The protein below binds the small molecule below.
Small molecule (SMILES): Cc1cc(C)c(N2C[C@H](CNC(=O)CCCC[C@@H]3SC[C@@H]4NC(=O)N[C@@H]43)N(c3c(C)cc(C)cc3C)C2=[Au])c(C)c1

Sequence of chain 1.A:
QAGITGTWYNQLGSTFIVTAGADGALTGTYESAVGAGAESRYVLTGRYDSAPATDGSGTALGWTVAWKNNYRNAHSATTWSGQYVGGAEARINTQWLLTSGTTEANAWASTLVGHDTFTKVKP

Binding-site contacts:
Ligand atom C21 contacts residue ALA49 of chain 2.B at 3.5 Å (hydrophobic).
Ligand atom C36 contacts residue THR149 of chain 2.B at 3.7 Å.
Ligand atom O01 contacts residue TYR43 of chain 2.B at 2.7 Å (h-bond).
Ligand atom C26 contacts residue TRP155 of chain 1.A at 3.7 Å (hydrophobic).
Ligand atom C04 contacts residue TRP155 of chain 1.A at 3.7 Å (hydrophobic).
Ligand atom C37 contacts residue ALA156 of chain 2.B at 3.1 Å (hydrophobic).
Ligand atom N03 contacts residue VAL47 of chain 2.B at 3.4 Å.
Ligand atom N03 contacts residue SER45 of chain 2.B at 3.0 Å (h-bond).
Ligand atom C13 contacts residue TRP114 of chain 2.B at 3.5 Å (hydrophobic).
Ligand atom C12 contacts residue TRP114 of chain 2.B at 3.6 Å (hydrophobic).
Ligand atom N15 contacts residue ALA121 of chain 2.B at 3.6 Å.
Ligand atom C09 contacts residue TRP155 of chain 1.A at 3.7 Å (hydrophobic).
Ligand atom O41 contacts residue GLY48 of chain 2.B at 3.4 Å.
Ligand atom C14 contacts residue ALA49 of chain 2.B at 3.8 Å (hydrophobic).
Ligand atom N30 contacts residue SER147 of chain 2.B at 3.0 Å (h-bond).
Ligand atom C06 contacts residue TRP143 of chain 2.B at 3.4 Å (hydrophobic).
Ligand atom S07 contacts residue TRP114 of chain 2.B at 3.6 Å.
Ligand atom S07 contacts residue THR125 of chain 2.B at 3.3 Å (h-bond).
Ligand atom C05 contacts residue TRP143 of chain 2.B at 3.7 Å (hydrophobic).
Ligand atom C02 contacts residue TYR43 of chain 2.B at 3.5 Å (hydrophobic).
Ligand atom N08 contacts residue ASP163 of chain 2.B at 2.7 Å (salt-bridge).
Ligand atom O01 contacts residue SER27 of chain 2.B at 2.7 Å (h-bond).
Ligand atom C02 contacts residue ASN23 of chain 2.B at 3.7 Å.
Ligand atom C11 contacts residue TRP114 of chain 2.B at 3.7 Å (hydrophobic).
Ligand atom C11 contacts residue LEU145 of chain 2.B at 3.6 Å (hydrophobic).
Ligand atom C25 contacts residue TRP155 of chain 1.A at 3.6 Å (hydrophobic).
Ligand atom C39 contacts residue ALA156 of chain 2.B at 3.5 Å (hydrophobic).
Ligand atom C31 contacts residue SER147 of chain 2.B at 3.0 Å.
Ligand atom C02 contacts residue ASP163 of chain 2.B at 3.6 Å.
Ligand atom C40 contacts residue SER147 of chain 2.B at 2.8 Å.
Ligand atom C32 contacts residue SER147 of chain 2.B at 3.4 Å.
Ligand atom C38 contacts residue SER147 of chain 2.B at 3.5 Å.
Ligand atom C02 contacts residue SER27 of chain 2.B at 3.6 Å.
Ligand atom C04 contacts residue VAL47 of chain 2.B at 3.6 Å (hydrophobic).
Ligand atom C16 contacts residue SER123 of chain 2.B at 3.6 Å.
Ligand atom C10 contacts residue SER45 of chain 2.B at 3.5 Å.
Ligand atom C27 contacts residue TRP155 of chain 1.A at 3.1 Å (hydrophobic).
Ligand atom O01 contacts residue ASN23 of chain 2.B at 3.0 Å (h-bond).
Ligand atom N15 contacts residue SER123 of chain 2.B at 2.9 Å (h-bond).
Ligand atom O41 contacts residue ALA49 of chain 2.B at 2.9 Å (h-bond).

Sequence of chain 2.B:
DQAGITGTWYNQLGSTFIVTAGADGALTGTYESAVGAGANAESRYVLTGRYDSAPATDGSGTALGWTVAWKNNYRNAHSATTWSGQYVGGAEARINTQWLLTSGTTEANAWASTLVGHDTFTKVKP